Binding-site contacts:
Ligand atom C2 contacts residue ILE215 of chain 1.A at 3.8 Å (hydrophobic).
Ligand atom C5 contacts residue ASN220 of chain 1.A at 3.6 Å.
Ligand atom C7 contacts residue ASN220 of chain 1.A at 3.7 Å.
Ligand atom C8 contacts residue ILE215 of chain 1.A at 3.5 Å (hydrophobic).
Ligand atom C8 contacts residue VAL214 of chain 1.A at 3.9 Å (hydrophobic).
Ligand atom O3 contacts residue ILE215 of chain 1.A at 3.5 Å.
Ligand atom N2 contacts residue ILE215 of chain 1.A at 2.9 Å (h-bond).
Ligand atom C3 contacts residue ILE215 of chain 1.A at 4.2 Å (hydrophobic).
Ligand atom C6 contacts residue ASP425 of chain 2.A at 3.4 Å.
Ligand atom C3 contacts residue ASN220 of chain 1.A at 3.8 Å.
Ligand atom O6 contacts residue ASP425 of chain 2.A at 3.3 Å.
Ligand atom C1 contacts residue ILE215 of chain 1.A at 3.9 Å (hydrophobic).
Ligand atom N2 contacts residue ASN220 of chain 1.A at 2.9 Å (h-bond).
Ligand atom C4 contacts residue ASN220 of chain 1.A at 4.2 Å.
Ligand atom C8 contacts residue ALA223 of chain 1.A at 4.0 Å (hydrophobic).
Ligand atom C1 contacts residue ASN220 of chain 1.A at 1.4 Å.
Ligand atom C2 contacts residue ASN220 of chain 1.A at 2.5 Å.
Ligand atom C7 contacts residue ILE215 of chain 1.A at 3.8 Å (hydrophobic).
Ligand atom O7 contacts residue ASN220 of chain 1.A at 4.1 Å.
Ligand atom O5 contacts residue ASN220 of chain 1.A at 2.3 Å (h-bond).

This protein binds this small molecule.
Small molecule (SMILES): CC(=O)N[C@@H]1[C@@H](O)[C@H](O)[C@@H](CO)O[C@H]1O

Sequence of chain 2.A:
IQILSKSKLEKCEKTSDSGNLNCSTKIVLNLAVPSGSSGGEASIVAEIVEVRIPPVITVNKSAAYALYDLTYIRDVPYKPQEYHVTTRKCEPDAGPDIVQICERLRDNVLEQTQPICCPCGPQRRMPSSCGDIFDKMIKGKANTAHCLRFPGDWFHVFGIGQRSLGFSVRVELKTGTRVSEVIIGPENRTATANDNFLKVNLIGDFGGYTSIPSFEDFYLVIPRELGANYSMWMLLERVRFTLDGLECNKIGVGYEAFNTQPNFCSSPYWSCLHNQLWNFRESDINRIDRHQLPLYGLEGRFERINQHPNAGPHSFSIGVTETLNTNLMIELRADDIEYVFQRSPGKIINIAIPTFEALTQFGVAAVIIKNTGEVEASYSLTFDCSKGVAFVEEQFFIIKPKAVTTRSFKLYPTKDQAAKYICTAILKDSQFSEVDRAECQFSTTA

Sequence of chain 1.A:
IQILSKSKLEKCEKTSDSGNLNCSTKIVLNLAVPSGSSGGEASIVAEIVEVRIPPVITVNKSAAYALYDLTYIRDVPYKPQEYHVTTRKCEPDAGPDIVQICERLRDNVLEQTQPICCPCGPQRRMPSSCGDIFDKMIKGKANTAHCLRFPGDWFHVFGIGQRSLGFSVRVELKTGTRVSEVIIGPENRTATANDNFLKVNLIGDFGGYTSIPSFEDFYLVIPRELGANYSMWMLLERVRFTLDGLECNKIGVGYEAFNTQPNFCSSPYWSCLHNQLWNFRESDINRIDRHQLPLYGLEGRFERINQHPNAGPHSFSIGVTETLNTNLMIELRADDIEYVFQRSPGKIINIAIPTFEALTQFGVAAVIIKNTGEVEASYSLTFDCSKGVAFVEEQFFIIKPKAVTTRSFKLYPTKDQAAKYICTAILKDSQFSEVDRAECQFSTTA